The protein below binds the small molecule below.
Small molecule (SMILES): OC[C@H]1O[C@@](CO)(O[C@H]2O[C@H](CO)[C@@H](O)[C@H](O)[C@H]2O)[C@@H](O)[C@@H]1O

Sequence of chain 1.B:
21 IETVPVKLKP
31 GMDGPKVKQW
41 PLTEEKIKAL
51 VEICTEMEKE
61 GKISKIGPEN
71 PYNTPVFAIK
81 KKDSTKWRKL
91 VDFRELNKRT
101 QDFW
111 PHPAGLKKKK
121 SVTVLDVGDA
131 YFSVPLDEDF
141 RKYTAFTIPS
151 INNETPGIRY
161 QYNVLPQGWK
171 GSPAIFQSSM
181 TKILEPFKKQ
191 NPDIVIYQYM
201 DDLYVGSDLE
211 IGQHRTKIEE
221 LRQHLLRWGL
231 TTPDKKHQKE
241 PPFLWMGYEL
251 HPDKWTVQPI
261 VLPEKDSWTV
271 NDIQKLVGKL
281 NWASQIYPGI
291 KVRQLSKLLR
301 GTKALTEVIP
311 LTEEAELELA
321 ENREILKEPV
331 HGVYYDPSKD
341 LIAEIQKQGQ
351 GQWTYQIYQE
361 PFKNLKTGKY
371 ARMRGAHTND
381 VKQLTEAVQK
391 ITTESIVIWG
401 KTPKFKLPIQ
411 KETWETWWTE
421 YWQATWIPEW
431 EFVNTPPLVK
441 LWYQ

Binding-site contacts:
Ligand atom O1 contacts residue ASP92 of chain 1.B at 3.9 Å.
Ligand atom C4 contacts residue LYS411 of chain 1.B at 3.5 Å.
Ligand atom O4 contacts residue LYS411 of chain 1.B at 3.2 Å (salt-bridge).
Ligand atom C5 contacts residue GLU415 of chain 1.B at 3.0 Å.
Ligand atom O4 contacts residue LYS98 of chain 1.B at 3.9 Å.
Ligand atom C6 contacts residue GLU415 of chain 1.B at 2.8 Å.
Ligand atom C6 contacts residue LYS411 of chain 1.B at 3.3 Å.
Ligand atom C6 contacts residue TRP430 of chain 1.B at 3.9 Å (hydrophobic).
Ligand atom O6 contacts residue LYS411 of chain 1.B at 4.2 Å.
Ligand atom C6 contacts residue GLU429 of chain 1.B at 4.2 Å.
Ligand atom O2 contacts residue VAL37 of chain 1.B at 4.0 Å.
Ligand atom O3 contacts residue GLU429 of chain 1.B at 3.6 Å (salt-bridge).
Ligand atom O6 contacts residue GLU429 of chain 1.B at 3.1 Å (salt-bridge).
Ligand atom O6 contacts residue TRP430 of chain 1.B at 2.9 Å (h-bond).
Ligand atom C5 contacts residue ARG94 of chain 1.B at 4.0 Å.
Ligand atom C5 contacts residue LYS411 of chain 1.B at 3.8 Å.
Ligand atom C1 contacts residue VAL37 of chain 1.B at 3.8 Å (hydrophobic).
Ligand atom C3 contacts residue GLU429 of chain 1.B at 4.0 Å.
Ligand atom C1 contacts residue ASP92 of chain 1.B at 4.2 Å.
Ligand atom C6 contacts residue ARG94 of chain 1.B at 3.1 Å.
Ligand atom O6 contacts residue TRP430 of chain 1.B at 3.1 Å (h-bond).
Ligand atom C6 contacts residue TRP430 of chain 1.B at 3.4 Å (hydrophobic).
Ligand atom C2 contacts residue GLU95 of chain 1.B at 3.1 Å.
Ligand atom O3 contacts residue ARG94 of chain 1.B at 4.1 Å.
Ligand atom C5 contacts residue GLU429 of chain 1.B at 4.2 Å.
Ligand atom O2 contacts residue GLU95 of chain 1.B at 2.4 Å (salt-bridge).
Ligand atom C2 contacts residue ARG94 of chain 1.B at 4.1 Å.
Ligand atom O4 contacts residue GLU415 of chain 1.B at 3.1 Å (salt-bridge).
Ligand atom O6 contacts residue PHE432 of chain 1.B at 4.0 Å.
Ligand atom C3 contacts residue GLU95 of chain 1.B at 3.0 Å.
Ligand atom O6 contacts residue GLU415 of chain 1.B at 3.0 Å (salt-bridge).
Ligand atom O1 contacts residue TRP40 of chain 1.B at 3.5 Å.
Ligand atom O4 contacts residue GLU429 of chain 1.B at 2.4 Å (salt-bridge).
Ligand atom O3 contacts residue LYS98 of chain 1.B at 2.6 Å (salt-bridge).
Ligand atom C4 contacts residue GLU429 of chain 1.B at 3.1 Å.
Ligand atom O3 contacts residue GLU95 of chain 1.B at 2.4 Å (salt-bridge).
Ligand atom C3 contacts residue LYS98 of chain 1.B at 3.8 Å.
Ligand atom C4 contacts residue GLU415 of chain 1.B at 3.5 Å.
Ligand atom O5 contacts residue ARG94 of chain 1.B at 3.4 Å (salt-bridge).
Ligand atom O6 contacts residue ARG94 of chain 1.B at 3.2 Å (salt-bridge).